This small molecule binds to this protein.
Small molecule (SMILES): CC(=O)N[C@@H]1[C@@H](O)[C@H](O)[C@@H](CO)O[C@H]1O

Binding-site contacts:
Ligand atom C7 contacts residue ASN165 of chain 1.A at 3.1 Å.
Ligand atom C5 contacts residue ASN165 of chain 1.A at 3.6 Å.
Ligand atom N2 contacts residue ASN165 of chain 1.A at 3.0 Å (h-bond).
Ligand atom O7 contacts residue ASN164 of chain 1.A at 3.2 Å.
Ligand atom C7 contacts residue ASN164 of chain 1.A at 4.2 Å.
Ligand atom C3 contacts residue ASN165 of chain 1.A at 3.9 Å.
Ligand atom C2 contacts residue ASN165 of chain 1.A at 2.6 Å.
Ligand atom O7 contacts residue ASN165 of chain 1.A at 3.8 Å.
Ligand atom C4 contacts residue ASN165 of chain 1.A at 4.3 Å.
Ligand atom C8 contacts residue ASN165 of chain 1.A at 3.2 Å.
Ligand atom O5 contacts residue ASN165 of chain 1.A at 2.4 Å (h-bond).
Ligand atom C1 contacts residue ASN165 of chain 1.A at 1.4 Å.

Sequence of chain 1.A:
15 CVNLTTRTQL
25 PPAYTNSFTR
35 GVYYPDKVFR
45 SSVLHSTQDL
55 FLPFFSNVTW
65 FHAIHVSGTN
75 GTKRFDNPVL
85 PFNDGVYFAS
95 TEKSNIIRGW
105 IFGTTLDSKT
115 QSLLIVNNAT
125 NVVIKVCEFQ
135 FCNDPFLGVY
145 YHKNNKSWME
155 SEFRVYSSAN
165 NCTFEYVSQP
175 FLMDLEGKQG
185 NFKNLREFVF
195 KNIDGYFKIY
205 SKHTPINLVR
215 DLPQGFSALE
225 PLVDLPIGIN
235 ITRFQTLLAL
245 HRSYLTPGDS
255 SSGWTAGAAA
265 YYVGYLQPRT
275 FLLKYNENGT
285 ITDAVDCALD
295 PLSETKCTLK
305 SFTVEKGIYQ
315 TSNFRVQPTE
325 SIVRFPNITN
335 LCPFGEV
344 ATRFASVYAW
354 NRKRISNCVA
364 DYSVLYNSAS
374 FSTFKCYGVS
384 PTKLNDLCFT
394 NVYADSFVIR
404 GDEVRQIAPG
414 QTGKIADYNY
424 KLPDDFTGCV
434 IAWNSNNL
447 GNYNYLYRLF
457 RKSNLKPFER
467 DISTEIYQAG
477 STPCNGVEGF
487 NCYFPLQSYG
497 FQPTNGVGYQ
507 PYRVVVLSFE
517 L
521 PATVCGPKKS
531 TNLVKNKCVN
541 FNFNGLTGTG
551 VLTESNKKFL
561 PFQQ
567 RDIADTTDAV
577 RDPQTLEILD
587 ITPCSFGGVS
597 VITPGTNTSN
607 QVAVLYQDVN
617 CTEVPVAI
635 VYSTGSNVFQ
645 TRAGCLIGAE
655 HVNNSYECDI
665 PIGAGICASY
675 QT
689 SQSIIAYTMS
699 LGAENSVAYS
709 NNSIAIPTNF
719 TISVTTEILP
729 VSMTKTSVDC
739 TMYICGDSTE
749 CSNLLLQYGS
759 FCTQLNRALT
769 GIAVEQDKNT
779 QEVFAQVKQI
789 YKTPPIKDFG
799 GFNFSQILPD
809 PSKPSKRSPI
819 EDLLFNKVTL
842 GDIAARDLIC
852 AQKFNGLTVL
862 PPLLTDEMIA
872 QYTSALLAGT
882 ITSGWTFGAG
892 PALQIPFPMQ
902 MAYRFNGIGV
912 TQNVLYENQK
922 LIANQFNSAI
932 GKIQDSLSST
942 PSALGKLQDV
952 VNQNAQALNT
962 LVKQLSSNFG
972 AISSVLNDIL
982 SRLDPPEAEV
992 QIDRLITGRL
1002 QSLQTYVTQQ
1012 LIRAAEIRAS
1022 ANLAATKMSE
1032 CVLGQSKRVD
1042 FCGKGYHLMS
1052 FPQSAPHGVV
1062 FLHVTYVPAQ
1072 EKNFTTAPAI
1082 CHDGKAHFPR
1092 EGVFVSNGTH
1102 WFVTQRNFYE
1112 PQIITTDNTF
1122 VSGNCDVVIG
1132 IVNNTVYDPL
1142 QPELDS